A protein and the small-molecule ligand that binds it are described below.
Small molecule (SMILES): CC(C)=CCC/C(C)=C\COP(=O)(O)O

Binding-site contacts:
Ligand atom C06 contacts residue TYR190 of chain 1.K at 3.5 Å (hydrophobic).
Ligand atom O05 contacts residue SER111 of chain 1.J at 3.0 Å (h-bond).
Ligand atom C12 contacts residue TYR190 of chain 1.K at 4.0 Å (hydrophobic).
Ligand atom O05 contacts residue GLY112 of chain 1.J at 4.0 Å.
Ligand atom P02 contacts residue SER111 of chain 1.J at 4.0 Å.
Ligand atom C12 contacts residue FMN1 of chain 1.WA at 3.9 Å.
Ligand atom C08 contacts residue FMN1 of chain 1.WA at 3.6 Å.
Ligand atom O03 contacts residue LYS150 of chain 1.J at 3.7 Å.
Ligand atom C07 contacts residue ALA110 of chain 1.J at 3.8 Å (hydrophobic).
Ligand atom O04 contacts residue TYR190 of chain 1.K at 2.8 Å (h-bond).
Ligand atom C08 contacts residue SER111 of chain 1.J at 3.9 Å.
Ligand atom C13 contacts residue TYR190 of chain 1.K at 3.9 Å (hydrophobic).
Ligand atom O04 contacts residue GLU161 of chain 1.L at 3.9 Å.
Ligand atom C09 contacts residue TYR190 of chain 1.K at 3.8 Å (hydrophobic).
Ligand atom O04 contacts residue ARG160 of chain 1.L at 3.2 Å (salt-bridge).
Ligand atom O01 contacts residue GLY112 of chain 1.J at 2.9 Å (h-bond).
Ligand atom P02 contacts residue LYS150 of chain 1.J at 3.9 Å.
Ligand atom P02 contacts residue GLU161 of chain 1.L at 3.8 Å.
Ligand atom O05 contacts residue ARG143 of chain 1.J at 3.8 Å.
Ligand atom C06 contacts residue FMN1 of chain 1.WA at 3.8 Å.
Ligand atom C12 contacts residue MET106 of chain 1.J at 3.6 Å (hydrophobic).
Ligand atom C07 contacts residue ARG143 of chain 1.J at 3.7 Å.
Ligand atom C07 contacts residue FMN1 of chain 1.WA at 3.4 Å.
Ligand atom O03 contacts residue ARG143 of chain 1.J at 2.8 Å (salt-bridge).
Ligand atom C15 contacts residue THR69 of chain 1.L at 4.0 Å.
Ligand atom P02 contacts residue ARG143 of chain 1.J at 3.8 Å.
Ligand atom O01 contacts residue SER111 of chain 1.J at 3.7 Å.
Ligand atom C15 contacts residue TYR190 of chain 1.K at 3.4 Å (hydrophobic).
Ligand atom O05 contacts residue TYR190 of chain 1.K at 3.6 Å.
Ligand atom C10 contacts residue FMN1 of chain 1.WA at 3.6 Å.
Ligand atom C06 contacts residue SER111 of chain 1.J at 3.9 Å.
Ligand atom C09 contacts residue SER111 of chain 1.J at 4.0 Å.
Ligand atom C07 contacts residue SER111 of chain 1.J at 3.9 Å.
Ligand atom O03 contacts residue ARG160 of chain 1.L at 3.9 Å.
Ligand atom P02 contacts residue GLY112 of chain 1.J at 4.0 Å.
Ligand atom O01 contacts residue LYS150 of chain 1.J at 2.9 Å (salt-bridge).
Ligand atom P02 contacts residue TYR190 of chain 1.K at 3.8 Å.
Ligand atom C10 contacts residue TRP105 of chain 1.J at 3.2 Å (hydrophobic).
Ligand atom C09 contacts residue FMN1 of chain 1.WA at 4.0 Å.
Ligand atom O03 contacts residue GLU161 of chain 1.L at 2.8 Å (salt-bridge).

Sequence of chain 1.L:
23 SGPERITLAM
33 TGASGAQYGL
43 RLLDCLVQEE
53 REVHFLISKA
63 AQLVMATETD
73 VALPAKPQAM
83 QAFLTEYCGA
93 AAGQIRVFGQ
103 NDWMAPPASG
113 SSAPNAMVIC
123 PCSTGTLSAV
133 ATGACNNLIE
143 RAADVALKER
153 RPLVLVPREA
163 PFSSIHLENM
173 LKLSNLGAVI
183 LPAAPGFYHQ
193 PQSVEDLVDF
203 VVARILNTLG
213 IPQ

Sequence of chain 1.J:
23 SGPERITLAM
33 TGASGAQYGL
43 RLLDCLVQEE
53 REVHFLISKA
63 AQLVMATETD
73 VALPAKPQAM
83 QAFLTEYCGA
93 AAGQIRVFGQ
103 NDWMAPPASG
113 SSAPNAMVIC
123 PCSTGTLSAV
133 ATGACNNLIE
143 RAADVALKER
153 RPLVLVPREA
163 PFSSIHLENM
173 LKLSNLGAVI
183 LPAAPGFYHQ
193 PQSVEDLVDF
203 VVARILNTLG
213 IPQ

Sequence of chain 1.K:
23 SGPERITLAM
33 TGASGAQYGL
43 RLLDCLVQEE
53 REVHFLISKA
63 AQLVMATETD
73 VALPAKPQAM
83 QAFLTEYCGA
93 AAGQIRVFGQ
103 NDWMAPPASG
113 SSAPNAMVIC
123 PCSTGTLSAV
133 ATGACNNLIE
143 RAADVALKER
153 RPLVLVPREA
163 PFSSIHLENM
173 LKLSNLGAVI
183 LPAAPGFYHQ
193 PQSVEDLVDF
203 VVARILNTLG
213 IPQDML